This protein binds this small molecule.
Small molecule (SMILES): CC(=O)N[C@@H]1[C@@H](O)[C@H](O)[C@@H](CO)O[C@H]1O

Binding-site contacts:
Ligand atom C3 contacts residue ASN227 of chain 1.G at 3.6 Å.
Ligand atom O7 contacts residue ASN227 of chain 1.G at 3.0 Å (h-bond).
Ligand atom O5 contacts residue ASN227 of chain 1.G at 1.9 Å (h-bond).
Ligand atom O7 contacts residue TYR224 of chain 1.G at 4.2 Å.
Ligand atom C6 contacts residue ASN227 of chain 1.G at 3.4 Å.
Ligand atom C5 contacts residue ASN227 of chain 1.G at 3.2 Å.
Ligand atom O5 contacts residue TYR224 of chain 1.G at 4.3 Å.
Ligand atom O6 contacts residue ASN227 of chain 1.G at 2.5 Å (h-bond).
Ligand atom C1 contacts residue ASN227 of chain 1.G at 1.3 Å.
Ligand atom C7 contacts residue ASN227 of chain 1.G at 3.4 Å.
Ligand atom C2 contacts residue ASN227 of chain 1.G at 2.4 Å.
Ligand atom N2 contacts residue ASN227 of chain 1.G at 3.2 Å (h-bond).
Ligand atom C4 contacts residue ASN227 of chain 1.G at 3.8 Å.

Sequence of chain 1.G:
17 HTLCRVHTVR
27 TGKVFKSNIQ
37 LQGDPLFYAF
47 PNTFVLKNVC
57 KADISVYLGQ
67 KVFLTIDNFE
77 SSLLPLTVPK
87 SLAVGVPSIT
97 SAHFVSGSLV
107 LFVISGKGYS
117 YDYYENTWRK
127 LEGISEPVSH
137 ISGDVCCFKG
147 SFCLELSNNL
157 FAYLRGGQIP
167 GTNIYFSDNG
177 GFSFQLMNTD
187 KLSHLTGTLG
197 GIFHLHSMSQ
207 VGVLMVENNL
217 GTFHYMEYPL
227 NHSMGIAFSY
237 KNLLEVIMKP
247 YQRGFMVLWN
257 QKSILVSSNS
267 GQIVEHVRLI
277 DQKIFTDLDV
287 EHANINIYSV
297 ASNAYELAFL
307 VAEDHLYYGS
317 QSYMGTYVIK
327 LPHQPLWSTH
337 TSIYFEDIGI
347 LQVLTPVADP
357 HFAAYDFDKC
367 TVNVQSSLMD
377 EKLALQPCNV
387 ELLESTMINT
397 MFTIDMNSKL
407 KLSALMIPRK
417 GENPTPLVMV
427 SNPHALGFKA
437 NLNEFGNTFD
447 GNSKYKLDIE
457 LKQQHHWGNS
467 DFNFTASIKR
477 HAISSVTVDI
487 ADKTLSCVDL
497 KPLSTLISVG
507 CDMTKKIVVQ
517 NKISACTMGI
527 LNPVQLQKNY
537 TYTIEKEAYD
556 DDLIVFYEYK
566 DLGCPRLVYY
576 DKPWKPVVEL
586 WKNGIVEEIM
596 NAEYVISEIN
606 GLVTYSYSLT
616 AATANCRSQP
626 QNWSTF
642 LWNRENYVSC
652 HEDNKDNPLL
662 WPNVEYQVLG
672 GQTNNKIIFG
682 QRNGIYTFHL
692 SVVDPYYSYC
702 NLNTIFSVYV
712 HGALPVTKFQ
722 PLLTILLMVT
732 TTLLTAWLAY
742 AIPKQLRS